Sequence of chain 16.C:
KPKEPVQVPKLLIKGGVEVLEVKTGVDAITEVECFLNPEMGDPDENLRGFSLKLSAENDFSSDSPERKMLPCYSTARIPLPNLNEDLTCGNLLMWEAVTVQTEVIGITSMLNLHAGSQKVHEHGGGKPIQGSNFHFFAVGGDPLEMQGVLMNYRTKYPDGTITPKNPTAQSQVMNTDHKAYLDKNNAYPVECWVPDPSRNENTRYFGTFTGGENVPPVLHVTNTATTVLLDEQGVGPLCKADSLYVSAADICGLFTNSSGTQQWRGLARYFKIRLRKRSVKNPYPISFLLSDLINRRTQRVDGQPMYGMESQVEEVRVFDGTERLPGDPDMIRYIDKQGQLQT

Sequence of chain 16.B:
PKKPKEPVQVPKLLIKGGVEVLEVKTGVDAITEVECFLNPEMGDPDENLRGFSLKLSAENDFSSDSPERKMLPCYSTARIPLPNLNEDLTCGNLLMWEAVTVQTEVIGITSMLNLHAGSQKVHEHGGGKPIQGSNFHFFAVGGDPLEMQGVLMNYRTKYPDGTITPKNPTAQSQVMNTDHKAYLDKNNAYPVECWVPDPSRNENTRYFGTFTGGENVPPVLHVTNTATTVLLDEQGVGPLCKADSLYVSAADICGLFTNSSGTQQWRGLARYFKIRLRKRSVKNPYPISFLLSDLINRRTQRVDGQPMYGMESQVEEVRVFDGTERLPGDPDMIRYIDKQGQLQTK

Binding-site contacts:
Ligand atom C1 contacts residue LYS68 of chain 16.B at 3.6 Å.
Ligand atom C11 contacts residue ASN272 of chain 16.B at 3.6 Å.
Ligand atom C1 contacts residue ASN272 of chain 16.B at 3.8 Å.
Ligand atom O10 contacts residue LEU62 of chain 16.B at 4.0 Å.
Ligand atom O9 contacts residue GLN278 of chain 16.B at 4.0 Å.
Ligand atom C11 contacts residue LEU62 of chain 16.B at 4.1 Å (hydrophobic).
Ligand atom C9 contacts residue LYS68 of chain 16.B at 3.8 Å.
Ligand atom O8 contacts residue ASN272 of chain 16.B at 3.5 Å (h-bond).
Ligand atom O1A contacts residue SER274 of chain 16.B at 2.6 Å (h-bond).
Ligand atom O1A contacts residue LYS68 of chain 16.B at 2.9 Å.
Ligand atom O7 contacts residue LEU62 of chain 16.B at 3.8 Å.
Ligand atom C10 contacts residue PHE75 of chain 16.C at 3.1 Å (hydrophobic).
Ligand atom N5 contacts residue GLN278 of chain 16.B at 3.9 Å.
Ligand atom C11 contacts residue THR276 of chain 16.B at 3.3 Å.
Ligand atom C11 contacts residue PHE65 of chain 16.B at 3.8 Å (hydrophobic).
Ligand atom O8 contacts residue GLN278 of chain 16.B at 3.5 Å (h-bond).
Ligand atom C8 contacts residue GLN278 of chain 16.B at 3.6 Å.
Ligand atom C9 contacts residue GLN278 of chain 16.B at 3.2 Å.
Ligand atom C4 contacts residue ASN272 of chain 16.B at 4.1 Å.
Ligand atom O8 contacts residue LYS68 of chain 16.B at 3.4 Å.
Ligand atom O1B contacts residue THR276 of chain 16.B at 3.7 Å.
Ligand atom O9 contacts residue LEU67 of chain 16.B at 3.3 Å.
Ligand atom C10 contacts residue GLN278 of chain 16.B at 4.0 Å.
Ligand atom O1B contacts residue ASN272 of chain 16.B at 3.4 Å (h-bond).
Ligand atom C11 contacts residue PHE75 of chain 16.C at 2.3 Å (hydrophobic).
Ligand atom O1B contacts residue SER274 of chain 16.B at 4.1 Å.
Ligand atom C10 contacts residue ASN272 of chain 16.B at 4.0 Å.
Ligand atom C11 contacts residue HIS138 of chain 16.A at 3.5 Å.
Ligand atom C7 contacts residue GLN278 of chain 16.B at 3.8 Å.
Ligand atom O9 contacts residue LYS68 of chain 16.B at 2.9 Å (salt-bridge).
Ligand atom C6 contacts residue ASN272 of chain 16.B at 3.6 Å.
Ligand atom C1 contacts residue SER274 of chain 16.B at 3.7 Å.
Ligand atom C11 contacts residue SER274 of chain 16.B at 4.0 Å.
Ligand atom C11 contacts residue GLN278 of chain 16.B at 3.5 Å.
Ligand atom O10 contacts residue PHE75 of chain 16.C at 3.0 Å.
Ligand atom C5 contacts residue ASN272 of chain 16.B at 4.1 Å.
Ligand atom C11 contacts residue PHE270 of chain 16.B at 3.8 Å (hydrophobic).
Ligand atom C9 contacts residue LEU67 of chain 16.B at 4.1 Å (hydrophobic).
Ligand atom O1B contacts residue LYS68 of chain 16.B at 3.9 Å.
Ligand atom N5 contacts residue ASN272 of chain 16.B at 3.2 Å (h-bond).

Sequence of chain 16.A:
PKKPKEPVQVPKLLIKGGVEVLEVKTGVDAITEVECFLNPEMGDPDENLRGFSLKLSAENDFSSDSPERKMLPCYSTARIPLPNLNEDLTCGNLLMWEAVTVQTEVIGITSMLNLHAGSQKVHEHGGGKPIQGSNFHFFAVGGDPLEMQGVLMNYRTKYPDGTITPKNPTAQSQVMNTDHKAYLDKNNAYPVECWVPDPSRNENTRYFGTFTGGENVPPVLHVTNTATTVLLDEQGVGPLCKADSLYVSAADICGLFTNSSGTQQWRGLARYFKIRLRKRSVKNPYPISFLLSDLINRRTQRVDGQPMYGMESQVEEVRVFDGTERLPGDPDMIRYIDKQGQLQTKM

A small-molecule ligand and the protein it binds are described below.
Small molecule (SMILES): CC(=O)N[C@H]1[C@H]([C@H](O)[C@H](O)CO)O[C@@](O[C@H](CO)[C@@H](O)[C@@H]2O[C@@H](C(=O)O)C[C@H](O)[C@H]2NC(C)=O)(C(=O)O)C[C@@H]1O